A protein and the small-molecule ligand that binds it are described below.
Small molecule (SMILES): CC(=O)N[C@@H]1[C@@H](O)[C@H](O)[C@@H](CO)O[C@H]1O

Sequence of chain 1.B:
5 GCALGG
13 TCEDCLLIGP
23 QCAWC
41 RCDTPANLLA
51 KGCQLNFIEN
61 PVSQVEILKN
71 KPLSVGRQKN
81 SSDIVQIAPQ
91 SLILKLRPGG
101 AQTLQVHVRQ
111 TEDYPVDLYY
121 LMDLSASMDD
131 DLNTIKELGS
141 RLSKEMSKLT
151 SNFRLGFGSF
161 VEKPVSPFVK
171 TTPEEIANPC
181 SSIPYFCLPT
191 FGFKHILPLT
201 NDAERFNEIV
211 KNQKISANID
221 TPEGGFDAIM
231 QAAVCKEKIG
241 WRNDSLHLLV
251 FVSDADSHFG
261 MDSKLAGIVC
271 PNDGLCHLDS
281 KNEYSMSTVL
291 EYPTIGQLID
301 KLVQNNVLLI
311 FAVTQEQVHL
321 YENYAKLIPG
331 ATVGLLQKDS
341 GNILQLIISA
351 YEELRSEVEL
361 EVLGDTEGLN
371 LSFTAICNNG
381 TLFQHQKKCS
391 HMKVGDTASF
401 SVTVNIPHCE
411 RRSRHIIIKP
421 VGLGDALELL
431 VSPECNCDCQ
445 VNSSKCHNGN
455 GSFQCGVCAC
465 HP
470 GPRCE

Sequence of chain 1.A:
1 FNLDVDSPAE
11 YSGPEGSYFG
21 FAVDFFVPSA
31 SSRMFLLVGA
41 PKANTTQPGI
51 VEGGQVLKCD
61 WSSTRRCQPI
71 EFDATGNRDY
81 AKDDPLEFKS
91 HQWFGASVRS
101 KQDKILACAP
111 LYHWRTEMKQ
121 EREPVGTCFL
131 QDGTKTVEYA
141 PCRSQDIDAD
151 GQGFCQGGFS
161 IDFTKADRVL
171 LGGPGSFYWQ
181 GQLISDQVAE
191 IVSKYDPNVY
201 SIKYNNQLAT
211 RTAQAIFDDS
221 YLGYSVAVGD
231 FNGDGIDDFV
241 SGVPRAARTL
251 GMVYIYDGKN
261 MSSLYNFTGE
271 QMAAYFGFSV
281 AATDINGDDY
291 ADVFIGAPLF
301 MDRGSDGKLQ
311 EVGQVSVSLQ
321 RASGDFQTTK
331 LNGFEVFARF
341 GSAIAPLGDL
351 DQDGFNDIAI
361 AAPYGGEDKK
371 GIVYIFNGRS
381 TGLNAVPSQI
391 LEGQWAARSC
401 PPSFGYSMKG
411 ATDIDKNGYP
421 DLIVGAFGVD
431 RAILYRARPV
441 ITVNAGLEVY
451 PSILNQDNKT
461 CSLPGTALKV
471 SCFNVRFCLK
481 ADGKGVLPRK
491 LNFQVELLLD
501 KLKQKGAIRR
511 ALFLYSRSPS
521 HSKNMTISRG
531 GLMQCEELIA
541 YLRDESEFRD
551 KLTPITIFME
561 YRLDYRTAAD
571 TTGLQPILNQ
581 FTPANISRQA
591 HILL

Binding-site contacts:
Ligand atom C5 contacts residue ASN370 of chain 1.B at 3.6 Å.
Ligand atom O5 contacts residue GLY368 of chain 1.B at 4.5 Å.
Ligand atom C6 contacts residue GLY368 of chain 1.B at 3.7 Å.
Ligand atom C1 contacts residue SER305 of chain 1.A at 3.7 Å.
Ligand atom C2 contacts residue ASN370 of chain 1.B at 2.6 Å.
Ligand atom C4 contacts residue ASN370 of chain 1.B at 4.2 Å.
Ligand atom C7 contacts residue ASN370 of chain 1.B at 4.3 Å.
Ligand atom O5 contacts residue SER305 of chain 1.A at 2.9 Å (h-bond).
Ligand atom C3 contacts residue ASN370 of chain 1.B at 3.9 Å.
Ligand atom C5 contacts residue SER305 of chain 1.A at 4.0 Å.
Ligand atom C6 contacts residue SER305 of chain 1.A at 3.8 Å.
Ligand atom C1 contacts residue ASN370 of chain 1.B at 1.4 Å.
Ligand atom O6 contacts residue GLY368 of chain 1.B at 3.5 Å.
Ligand atom N2 contacts residue ASN370 of chain 1.B at 3.1 Å (h-bond).
Ligand atom O5 contacts residue ASN370 of chain 1.B at 2.3 Å (h-bond).